Sequence of chain 1.A:
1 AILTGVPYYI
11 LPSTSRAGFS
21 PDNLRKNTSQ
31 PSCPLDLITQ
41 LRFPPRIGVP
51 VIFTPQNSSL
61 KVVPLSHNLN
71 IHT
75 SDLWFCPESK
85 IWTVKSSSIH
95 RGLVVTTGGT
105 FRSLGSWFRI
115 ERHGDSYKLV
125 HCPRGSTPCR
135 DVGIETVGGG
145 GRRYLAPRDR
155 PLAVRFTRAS

Binding-site contacts:
Ligand atom C5 contacts residue ASN57 of chain 1.A at 3.6 Å.
Ligand atom C7 contacts residue ASN57 of chain 1.A at 3.4 Å.
Ligand atom O5 contacts residue ASN57 of chain 1.A at 2.4 Å (h-bond).
Ligand atom C5 contacts residue LEU60 of chain 1.A at 4.3 Å (hydrophobic).
Ligand atom C3 contacts residue ASN57 of chain 1.A at 3.9 Å.
Ligand atom C2 contacts residue ASN57 of chain 1.A at 2.6 Å.
Ligand atom O5 contacts residue LEU60 of chain 1.A at 3.5 Å.
Ligand atom C1 contacts residue ASN57 of chain 1.A at 1.4 Å.
Ligand atom O6 contacts residue LEU60 of chain 1.A at 3.6 Å.
Ligand atom O7 contacts residue ASN57 of chain 1.A at 3.5 Å (h-bond).
Ligand atom C6 contacts residue LEU60 of chain 1.A at 3.8 Å (hydrophobic).
Ligand atom C4 contacts residue ASN57 of chain 1.A at 4.2 Å.
Ligand atom N2 contacts residue ASN57 of chain 1.A at 3.0 Å (h-bond).
Ligand atom C5 contacts residue SER59 of chain 1.A at 4.1 Å.
Ligand atom C1 contacts residue LEU60 of chain 1.A at 4.5 Å (hydrophobic).
Ligand atom C1 contacts residue SER59 of chain 1.A at 4.2 Å.
Ligand atom O5 contacts residue SER59 of chain 1.A at 4.1 Å.

This protein binds this small molecule.
Small molecule (SMILES): CC(=O)N[C@@H]1[C@@H](O)[C@H](O)[C@@H](CO)O[C@H]1O